This small molecule binds to this protein.
Small molecule (SMILES): CC[C@H](C)[C@@H](C=O)NC(=O)[C@H](CC(C)C)NC(=O)[C@H](C)NC(=O)[C@H](C)NC(=O)[C@H](CCC(=O)O)NC(=O)CNC(=O)[C@@H](N)CCCCN

Binding-site contacts:
Ligand atom N contacts residue GLY140 of chain 1.A at 3.3 Å (h-bond).
Ligand atom N contacts residue GLY167 of chain 1.A at 3.0 Å (h-bond).
Ligand atom CA contacts residue GLY140 of chain 1.A at 3.5 Å.
Ligand atom C contacts residue SER262 of chain 1.A at 3.3 Å.
Ligand atom N contacts residue GLY142 of chain 1.A at 2.9 Å (h-bond).
Ligand atom O contacts residue TYR144 of chain 1.A at 2.9 Å (h-bond).
Ligand atom CB contacts residue GLY167 of chain 1.A at 3.1 Å.
Ligand atom O contacts residue LEU166 of chain 1.A at 3.2 Å.
Ligand atom C contacts residue ASN195 of chain 1.A at 2.9 Å.
Ligand atom CA contacts residue ASN195 of chain 1.A at 3.5 Å.
Ligand atom OE1 contacts residue LYS143 of chain 1.A at 3.4 Å.
Ligand atom CD2 contacts residue ASP66 of chain 1.A at 3.3 Å.
Ligand atom O contacts residue GLY142 of chain 1.A at 2.9 Å (h-bond).
Ligand atom CB contacts residue SER141 of chain 1.A at 3.3 Å.
Ligand atom O contacts residue SER141 of chain 1.A at 3.2 Å.
Ligand atom CD1 contacts residue GLU196 of chain 1.A at 3.2 Å.
Ligand atom CD1 contacts residue SER165 of chain 1.A at 3.0 Å.
Ligand atom O contacts residue GLY167 of chain 1.A at 2.8 Å (h-bond).
Ligand atom CG2 contacts residue ASN195 of chain 1.A at 3.2 Å.
Ligand atom C contacts residue TYR144 of chain 1.A at 3.4 Å (hydrophobic).
Ligand atom CG contacts residue SER165 of chain 1.A at 3.0 Å.
Ligand atom CD1 contacts residue LEU135 of chain 1.A at 3.5 Å (hydrophobic).
Ligand atom O contacts residue TYR144 of chain 1.A at 3.1 Å.
Ligand atom CA contacts residue SER165 of chain 1.A at 3.5 Å.
Ligand atom N contacts residue TYR144 of chain 1.A at 3.5 Å.
Ligand atom CG2 contacts residue THR261 of chain 1.A at 3.0 Å.
Ligand atom CD1 contacts residue LEU166 of chain 1.A at 3.5 Å (hydrophobic).
Ligand atom CG1 contacts residue GLY167 of chain 1.A at 3.4 Å.
Ligand atom CB contacts residue SER165 of chain 1.A at 3.4 Å.
Ligand atom O contacts residue SER262 of chain 1.A at 2.8 Å (h-bond).
Ligand atom C contacts residue GLY167 of chain 1.A at 3.6 Å.
Ligand atom CA contacts residue GLY167 of chain 1.A at 3.1 Å.
Ligand atom OE2 contacts residue GLY142 of chain 1.A at 3.3 Å (h-bond).
Ligand atom CB contacts residue GLY140 of chain 1.A at 3.5 Å.
Ligand atom N contacts residue SER165 of chain 1.A at 3.2 Å (h-bond).
Ligand atom CD2 contacts residue HIS103 of chain 1.A at 3.3 Å.
Ligand atom CB contacts residue ILE147 of chain 1.A at 3.4 Å (hydrophobic).
Ligand atom CD1 contacts residue ASP66 of chain 1.A at 3.2 Å.
Ligand atom C contacts residue TYR144 of chain 1.A at 3.4 Å (hydrophobic).
Ligand atom O contacts residue ASN195 of chain 1.A at 3.3 Å (h-bond).

Sequence of chain 1.A:
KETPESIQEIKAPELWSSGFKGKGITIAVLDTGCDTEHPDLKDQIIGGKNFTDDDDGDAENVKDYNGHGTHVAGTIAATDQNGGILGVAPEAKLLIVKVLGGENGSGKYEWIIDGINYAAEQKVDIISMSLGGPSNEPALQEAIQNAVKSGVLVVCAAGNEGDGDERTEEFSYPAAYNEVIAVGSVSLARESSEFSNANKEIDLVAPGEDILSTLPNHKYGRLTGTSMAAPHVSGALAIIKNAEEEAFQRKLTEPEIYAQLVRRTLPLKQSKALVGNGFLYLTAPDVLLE